Binding-site contacts:
Ligand atom C4 contacts residue ARG368 of chain 1.B at 3.6 Å.
Ligand atom C53 contacts residue PRO366 of chain 1.B at 3.8 Å (hydrophobic).
Ligand atom CE contacts residue VAL250 of chain 1.B at 3.8 Å (hydrophobic).
Ligand atom CE contacts residue ARG249 of chain 1.B at 3.8 Å.
Ligand atom O contacts residue HIS178 of chain 1.B at 3.8 Å.
Ligand atom CD contacts residue PRO366 of chain 1.B at 3.6 Å (hydrophobic).
Ligand atom CD2 contacts residue HIS178 of chain 1.B at 3.9 Å.
Ligand atom C53 contacts residue ARG368 of chain 1.B at 3.9 Å.
Ligand atom C contacts residue GLY177 of chain 1.B at 3.8 Å.
Ligand atom CA contacts residue GLY177 of chain 1.B at 3.7 Å.
Ligand atom C56 contacts residue MET367 of chain 1.B at 3.5 Å (hydrophobic).
Ligand atom CD1 contacts residue MET365 of chain 1.B at 3.7 Å (hydrophobic).
Ligand atom CG contacts residue PRO366 of chain 1.B at 3.4 Å (hydrophobic).
Ligand atom O3 contacts residue ARG368 of chain 1.B at 3.5 Å.
Ligand atom CD2 contacts residue THR175 of chain 1.B at 3.4 Å.
Ligand atom CD contacts residue VAL250 of chain 1.B at 3.7 Å (hydrophobic).
Ligand atom CG contacts residue VAL250 of chain 1.B at 3.8 Å (hydrophobic).
Ligand atom O contacts residue MET365 of chain 1.B at 3.2 Å.
Ligand atom O contacts residue MET367 of chain 1.B at 3.6 Å.
Ligand atom C8 contacts residue ARG155 of chain 1.B at 3.5 Å.
Ligand atom O contacts residue VAL250 of chain 1.B at 3.7 Å.
Ligand atom CD1 contacts residue HIS178 of chain 1.B at 2.9 Å.
Ligand atom CG2 contacts residue HIS178 of chain 1.B at 3.5 Å.
Ligand atom C contacts residue MET365 of chain 1.B at 3.6 Å (hydrophobic).
Ligand atom CB contacts residue GLY177 of chain 1.B at 3.3 Å.
Ligand atom O contacts residue ARG368 of chain 1.B at 3.4 Å (salt-bridge).
Ligand atom N contacts residue MET365 of chain 1.B at 3.9 Å.
Ligand atom CA contacts residue GLY177 of chain 1.B at 3.9 Å.
Ligand atom O contacts residue HIS178 of chain 1.B at 3.8 Å.
Ligand atom CD2 contacts residue LEU180 of chain 1.B at 3.8 Å (hydrophobic).
Ligand atom N contacts residue GLY177 of chain 1.B at 3.0 Å (h-bond).
Ligand atom C56 contacts residue ARG368 of chain 1.B at 3.6 Å.
Ligand atom C contacts residue MET365 of chain 1.B at 3.9 Å (hydrophobic).
Ligand atom O contacts residue MET365 of chain 1.B at 3.4 Å.
Ligand atom C56 contacts residue PRO366 of chain 1.B at 3.1 Å (hydrophobic).
Ligand atom CD2 contacts residue ARG179 of chain 1.B at 3.6 Å.
Ligand atom CB contacts residue GLY177 of chain 1.B at 3.6 Å.
Ligand atom C9 contacts residue THR175 of chain 1.B at 3.5 Å.
Ligand atom C8 contacts residue GLY177 of chain 1.B at 3.6 Å.
Ligand atom O contacts residue GLY177 of chain 1.B at 3.9 Å.

Sequence of chain 1.B:
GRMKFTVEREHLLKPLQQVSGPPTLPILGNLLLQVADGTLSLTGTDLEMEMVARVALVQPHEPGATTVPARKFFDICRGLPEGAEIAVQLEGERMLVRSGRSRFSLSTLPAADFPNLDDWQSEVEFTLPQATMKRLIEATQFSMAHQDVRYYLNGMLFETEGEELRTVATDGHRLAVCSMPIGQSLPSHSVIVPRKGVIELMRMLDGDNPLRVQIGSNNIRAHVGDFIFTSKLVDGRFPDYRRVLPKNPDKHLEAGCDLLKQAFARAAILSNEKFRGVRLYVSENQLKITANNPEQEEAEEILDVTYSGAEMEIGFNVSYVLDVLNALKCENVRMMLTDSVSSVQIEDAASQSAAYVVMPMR

The protein below binds the small molecule below.
Small molecule (SMILES): CCC(=O)C(=O)N(C)[C@H](C(=O)N1C[C@H](CC)C[C@H]1C(=O)N(C)[C@@H]1C(=O)N[C@@H](CC(C)C)C(=O)N2C[C@H](C)C[C@H]2C(=O)N[C@@H](CCC(C)C)C(=O)N(C)[C@@H](C(C)C)C(=O)N2CCC[C@H]2C(=O)N(C)[C@H](CC(C)C)C(=O)NCC(=O)O[C@@H]1C)C(C)C